Sequence of chain 1.B:
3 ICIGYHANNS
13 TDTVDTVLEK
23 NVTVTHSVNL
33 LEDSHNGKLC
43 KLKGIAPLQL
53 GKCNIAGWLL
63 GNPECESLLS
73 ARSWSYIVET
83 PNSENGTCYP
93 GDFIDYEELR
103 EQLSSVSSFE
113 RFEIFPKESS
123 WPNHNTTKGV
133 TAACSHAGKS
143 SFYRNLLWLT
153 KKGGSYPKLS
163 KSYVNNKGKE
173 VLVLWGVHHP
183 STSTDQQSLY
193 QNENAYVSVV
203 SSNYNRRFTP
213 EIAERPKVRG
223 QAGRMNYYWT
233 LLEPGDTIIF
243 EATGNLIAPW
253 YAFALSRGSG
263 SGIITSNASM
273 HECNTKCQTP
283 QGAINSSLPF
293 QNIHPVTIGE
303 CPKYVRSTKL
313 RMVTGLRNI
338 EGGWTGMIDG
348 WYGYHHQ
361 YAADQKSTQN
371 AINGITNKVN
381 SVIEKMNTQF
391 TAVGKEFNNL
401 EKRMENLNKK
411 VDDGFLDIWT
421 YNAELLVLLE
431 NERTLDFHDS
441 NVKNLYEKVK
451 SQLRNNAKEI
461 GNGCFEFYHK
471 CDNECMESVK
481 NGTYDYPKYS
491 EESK

A protein and the small-molecule ligand that binds it are described below.
Small molecule (SMILES): CC(=O)N[C@@H]1[C@@H](O)[C@H](O)[C@@H](CO)O[C@H]1O

Binding-site contacts:
Ligand atom O5 contacts residue ASN287 of chain 1.B at 2.3 Å (h-bond).
Ligand atom C8 contacts residue THR277 of chain 1.B at 4.2 Å.
Ligand atom O7 contacts residue ASN276 of chain 1.B at 3.3 Å (h-bond).
Ligand atom O7 contacts residue ASN287 of chain 1.B at 3.1 Å (h-bond).
Ligand atom C3 contacts residue ASN287 of chain 1.B at 3.8 Å.
Ligand atom N2 contacts residue ASN287 of chain 1.B at 3.0 Å (h-bond).
Ligand atom C4 contacts residue ASN287 of chain 1.B at 4.2 Å.
Ligand atom C5 contacts residue ASN287 of chain 1.B at 3.6 Å.
Ligand atom C2 contacts residue ASN287 of chain 1.B at 2.5 Å.
Ligand atom C1 contacts residue ASN287 of chain 1.B at 1.4 Å.
Ligand atom C8 contacts residue ASN287 of chain 1.B at 4.5 Å.
Ligand atom C7 contacts residue ASN276 of chain 1.B at 3.7 Å.
Ligand atom C7 contacts residue ASN287 of chain 1.B at 3.2 Å.
Ligand atom C8 contacts residue ASN276 of chain 1.B at 3.2 Å.